A protein and the small-molecule ligand that binds it are described below.
Small molecule (SMILES): O=C(O)c1cccc(O)c1O

Binding-site contacts:
Ligand atom C6 contacts residue MN1 of chain 1.O at 3.4 Å.
Ligand atom C3 contacts residue GLU100 of chain 1.C at 4.1 Å.
Ligand atom O3 contacts residue MN1 of chain 1.O at 2.5 Å.
Ligand atom C6 contacts residue GLU100 of chain 1.C at 4.1 Å.
Ligand atom C18 contacts residue MN1 of chain 1.P at 3.6 Å.
Ligand atom O9 contacts residue GLU61 of chain 1.C at 3.2 Å (salt-bridge).
Ligand atom C3 contacts residue MN1 of chain 1.P at 3.3 Å.
Ligand atom O9 contacts residue ASP89 of chain 1.C at 4.2 Å.
Ligand atom C6 contacts residue HIS41 of chain 1.C at 4.2 Å.
Ligand atom C6 contacts residue MN1 of chain 1.P at 4.5 Å.
Ligand atom O9 contacts residue MN1 of chain 1.P at 2.1 Å.
Ligand atom O6 contacts residue ILE101 of chain 1.C at 3.6 Å (h-bond).
Ligand atom O6 contacts residue MN1 of chain 1.O at 2.5 Å.
Ligand atom O6 contacts residue TYR111 of chain 1.C at 3.9 Å.
Ligand atom O17 contacts residue MN1 of chain 1.P at 4.2 Å.
Ligand atom C21 contacts residue MN1 of chain 1.P at 3.1 Å.
Ligand atom C6 contacts residue LYS115 of chain 1.C at 3.5 Å.
Ligand atom O3 contacts residue MN1 of chain 1.P at 2.1 Å.
Ligand atom C3 contacts residue MN1 of chain 1.O at 3.4 Å.
Ligand atom O6 contacts residue GLU100 of chain 1.C at 3.4 Å (salt-bridge).
Ligand atom O9 contacts residue LEU87 of chain 1.C at 4.0 Å.
Ligand atom C9 contacts residue TYR111 of chain 1.C at 4.2 Å (hydrophobic).
Ligand atom O3 contacts residue ASP89 of chain 1.C at 3.3 Å (salt-bridge).
Ligand atom O3 contacts residue GLU100 of chain 1.C at 3.5 Å (salt-bridge).
Ligand atom C3 contacts residue HIS41 of chain 1.C at 4.0 Å.
Ligand atom O3 contacts residue HIS41 of chain 1.C at 3.3 Å.
Ligand atom C21 contacts residue GLU61 of chain 1.C at 4.0 Å.
Ligand atom O3 contacts residue GLU61 of chain 1.C at 3.6 Å (salt-bridge).
Ligand atom O6 contacts residue HIS41 of chain 1.C at 3.4 Å (h-bond).
Ligand atom O6 contacts residue LYS115 of chain 1.C at 3.1 Å (salt-bridge).
Ligand atom C3 contacts residue LYS115 of chain 1.C at 4.3 Å.
Ligand atom C3 contacts residue GLU61 of chain 1.C at 4.4 Å.
Ligand atom C9 contacts residue LYS115 of chain 1.C at 3.8 Å.

Sequence of chain 1.C:
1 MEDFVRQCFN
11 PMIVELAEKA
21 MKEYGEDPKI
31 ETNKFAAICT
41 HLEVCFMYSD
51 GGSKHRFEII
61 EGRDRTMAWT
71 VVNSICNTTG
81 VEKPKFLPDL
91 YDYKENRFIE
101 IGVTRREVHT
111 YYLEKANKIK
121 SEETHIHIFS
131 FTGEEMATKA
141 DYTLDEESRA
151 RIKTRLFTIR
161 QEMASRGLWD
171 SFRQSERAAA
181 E